The protein below binds the small molecule below.
Small molecule (SMILES): OC[C@H]1O[C@@H](O)[C@H](O)[C@@H](O)[C@H]1O

Binding-site contacts:
Ligand atom O5 contacts residue HIS50 of chain 1.A at 3.7 Å.
Ligand atom O4 contacts residue TYR36 of chain 1.A at 3.0 Å (h-bond).
Ligand atom O3 contacts residue CA1 of chain 1.Q at 2.4 Å.
Ligand atom O6 contacts residue GLN53 of chain 1.A at 2.7 Å (h-bond).
Ligand atom O2 contacts residue ASN107 of chain 1.A at 3.1 Å (h-bond).
Ligand atom C1 contacts residue TYR36 of chain 1.A at 4.2 Å (hydrophobic).
Ligand atom O3 contacts residue THR104 of chain 1.A at 3.3 Å (h-bond).
Ligand atom C5 contacts residue TYR36 of chain 1.A at 4.4 Å (hydrophobic).
Ligand atom O6 contacts residue VAL101 of chain 1.A at 3.9 Å.
Ligand atom O5 contacts residue GLN53 of chain 1.A at 4.2 Å.
Ligand atom C6 contacts residue GLN53 of chain 1.A at 3.8 Å.
Ligand atom C6 contacts residue HIS50 of chain 1.A at 3.8 Å.
Ligand atom O5 contacts residue TYR36 of chain 1.A at 3.6 Å.
Ligand atom C3 contacts residue ASN107 of chain 1.A at 3.9 Å.
Ligand atom O1 contacts residue TYR36 of chain 1.A at 3.8 Å.
Ligand atom O4 contacts residue THR104 of chain 1.A at 3.2 Å (h-bond).
Ligand atom O4 contacts residue CA1 of chain 1.Q at 2.4 Å.
Ligand atom O3 contacts residue TYR36 of chain 1.A at 3.4 Å (h-bond).
Ligand atom C4 contacts residue THR104 of chain 1.A at 3.3 Å.
Ligand atom C5 contacts residue ASP100 of chain 1.A at 4.0 Å.
Ligand atom O4 contacts residue ASP100 of chain 1.A at 2.6 Å (salt-bridge).
Ligand atom C5 contacts residue GLN53 of chain 1.A at 4.0 Å.
Ligand atom C2 contacts residue TYR36 of chain 1.A at 3.5 Å (hydrophobic).
Ligand atom C2 contacts residue ASN107 of chain 1.A at 3.8 Å.
Ligand atom C5 contacts residue HIS50 of chain 1.A at 4.4 Å.
Ligand atom O3 contacts residue ASN107 of chain 1.A at 2.9 Å (h-bond).
Ligand atom O6 contacts residue HIS50 of chain 1.A at 2.8 Å (h-bond).
Ligand atom C4 contacts residue TYR36 of chain 1.A at 4.0 Å (hydrophobic).
Ligand atom C3 contacts residue TYR36 of chain 1.A at 3.8 Å (hydrophobic).
Ligand atom C3 contacts residue CA1 of chain 1.Q at 3.3 Å.
Ligand atom O2 contacts residue TYR36 of chain 1.A at 4.1 Å.
Ligand atom O2 contacts residue GLY37 of chain 1.A at 4.2 Å.
Ligand atom C6 contacts residue CYS62 of chain 1.A at 4.2 Å (hydrophobic).
Ligand atom C2 contacts residue CA1 of chain 1.Q at 3.9 Å.
Ligand atom C4 contacts residue ASP100 of chain 1.A at 3.5 Å.
Ligand atom O6 contacts residue CYS62 of chain 1.A at 4.4 Å.
Ligand atom C3 contacts residue THR104 of chain 1.A at 4.0 Å.
Ligand atom C6 contacts residue ASP100 of chain 1.A at 3.4 Å.
Ligand atom C4 contacts residue CA1 of chain 1.Q at 3.3 Å.
Ligand atom C6 contacts residue VAL101 of chain 1.A at 3.6 Å (hydrophobic).

Sequence of chain 1.A:
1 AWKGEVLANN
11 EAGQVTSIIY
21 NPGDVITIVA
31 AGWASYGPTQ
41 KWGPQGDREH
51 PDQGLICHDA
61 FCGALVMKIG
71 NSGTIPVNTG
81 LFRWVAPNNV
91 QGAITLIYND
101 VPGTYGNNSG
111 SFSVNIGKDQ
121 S